Sequence of chain 1.A:
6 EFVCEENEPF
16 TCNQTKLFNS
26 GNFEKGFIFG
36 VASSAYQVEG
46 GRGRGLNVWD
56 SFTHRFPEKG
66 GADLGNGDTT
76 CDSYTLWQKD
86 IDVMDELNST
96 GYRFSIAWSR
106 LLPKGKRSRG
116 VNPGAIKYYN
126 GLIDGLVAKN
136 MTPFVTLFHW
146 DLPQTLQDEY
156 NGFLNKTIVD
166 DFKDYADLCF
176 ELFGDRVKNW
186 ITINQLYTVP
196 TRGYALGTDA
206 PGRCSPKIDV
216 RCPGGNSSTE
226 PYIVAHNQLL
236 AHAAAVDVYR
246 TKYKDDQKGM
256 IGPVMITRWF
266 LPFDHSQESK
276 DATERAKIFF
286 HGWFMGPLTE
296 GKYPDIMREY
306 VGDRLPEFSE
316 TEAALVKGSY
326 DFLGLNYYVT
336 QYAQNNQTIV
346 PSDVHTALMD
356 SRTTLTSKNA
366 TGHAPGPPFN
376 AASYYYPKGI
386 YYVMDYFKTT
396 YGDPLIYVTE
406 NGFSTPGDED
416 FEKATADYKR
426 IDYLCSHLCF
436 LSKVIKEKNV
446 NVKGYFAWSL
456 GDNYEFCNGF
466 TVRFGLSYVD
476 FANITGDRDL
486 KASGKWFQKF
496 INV

Binding-site contacts:
Ligand atom N2 contacts residue ASN160 of chain 1.A at 2.9 Å (h-bond).
Ligand atom C2 contacts residue THR162 of chain 1.A at 4.4 Å.
Ligand atom N2 contacts residue THR162 of chain 1.A at 3.3 Å (h-bond).
Ligand atom C5 contacts residue ASN160 of chain 1.A at 3.6 Å.
Ligand atom C7 contacts residue ASN160 of chain 1.A at 4.0 Å.
Ligand atom C1 contacts residue ASN160 of chain 1.A at 1.4 Å.
Ligand atom C2 contacts residue ASN160 of chain 1.A at 2.5 Å.
Ligand atom C1 contacts residue THR162 of chain 1.A at 4.4 Å.
Ligand atom C1 contacts residue TYR155 of chain 1.A at 3.9 Å (hydrophobic).
Ligand atom C4 contacts residue ASN160 of chain 1.A at 4.2 Å.
Ligand atom C8 contacts residue THR162 of chain 1.A at 3.2 Å.
Ligand atom O7 contacts residue ASN160 of chain 1.A at 4.3 Å.
Ligand atom O5 contacts residue ASN160 of chain 1.A at 2.3 Å (h-bond).
Ligand atom C3 contacts residue ASN160 of chain 1.A at 3.8 Å.
Ligand atom C7 contacts residue THR162 of chain 1.A at 3.8 Å.

This small molecule binds to this protein.
Small molecule (SMILES): CC(=O)N[C@@H]1[C@@H](O)[C@H](O)[C@@H](CO)O[C@H]1O